Sequence of chain 1.A:
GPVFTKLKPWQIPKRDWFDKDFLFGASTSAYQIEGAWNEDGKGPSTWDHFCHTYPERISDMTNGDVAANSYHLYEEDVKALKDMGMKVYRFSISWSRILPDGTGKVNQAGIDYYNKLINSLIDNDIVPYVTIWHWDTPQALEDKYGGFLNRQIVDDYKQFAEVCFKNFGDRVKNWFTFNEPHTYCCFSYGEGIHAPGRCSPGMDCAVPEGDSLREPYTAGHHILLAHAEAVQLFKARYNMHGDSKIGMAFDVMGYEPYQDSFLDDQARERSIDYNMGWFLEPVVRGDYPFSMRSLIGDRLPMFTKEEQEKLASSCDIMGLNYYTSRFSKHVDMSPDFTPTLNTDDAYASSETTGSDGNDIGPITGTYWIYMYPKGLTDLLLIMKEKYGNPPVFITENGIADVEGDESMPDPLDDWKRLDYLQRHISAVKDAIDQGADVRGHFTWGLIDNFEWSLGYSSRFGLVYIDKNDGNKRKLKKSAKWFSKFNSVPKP

Binding-site contacts:
Ligand atom C2 contacts residue GLU452 of chain 1.A at 2.8 Å.
Ligand atom C2 contacts residue DNF1 of chain 1.C at 3.2 Å.
Ligand atom O5 contacts residue GLU452 of chain 1.A at 2.6 Å (salt-bridge).
Ligand atom C4 contacts residue GLU507 of chain 1.A at 3.5 Å.
Ligand atom C5 contacts residue TYR379 of chain 1.A at 3.2 Å (hydrophobic).
Ligand atom O6 contacts residue TRP424 of chain 1.A at 3.6 Å.
Ligand atom C1 contacts residue DNF1 of chain 1.C at 3.1 Å.
Ligand atom F2 contacts residue GLU452 of chain 1.A at 2.6 Å.
Ligand atom C4 contacts residue DNF1 of chain 1.C at 3.5 Å.
Ligand atom O6 contacts residue DNF1 of chain 1.C at 3.2 Å (h-bond).
Ligand atom O4 contacts residue GLU507 of chain 1.A at 2.5 Å (salt-bridge).
Ligand atom C5 contacts residue DNF1 of chain 1.C at 3.6 Å.
Ligand atom C2 contacts residue HIS190 of chain 1.A at 3.8 Å.
Ligand atom O3 contacts residue GLN88 of chain 1.A at 2.6 Å (h-bond).
Ligand atom C6 contacts residue TYR379 of chain 1.A at 3.5 Å (hydrophobic).
Ligand atom O5 contacts residue DNF1 of chain 1.C at 2.8 Å (h-bond).
Ligand atom C3 contacts residue TRP500 of chain 1.A at 3.6 Å (hydrophobic).
Ligand atom O5 contacts residue TYR379 of chain 1.A at 3.0 Å (h-bond).
Ligand atom C5 contacts residue TRP500 of chain 1.A at 3.6 Å (hydrophobic).
Ligand atom O4 contacts residue TRP508 of chain 1.A at 3.6 Å.
Ligand atom C1 contacts residue GLU236 of chain 1.A at 3.1 Å.
Ligand atom O4 contacts residue GLN88 of chain 1.A at 2.9 Å (h-bond).
Ligand atom C3 contacts residue GLN88 of chain 1.A at 3.6 Å.
Ligand atom F2 contacts residue HIS190 of chain 1.A at 3.0 Å.
Ligand atom O4 contacts residue TRP500 of chain 1.A at 3.3 Å (h-bond).
Ligand atom C6 contacts residue GLU507 of chain 1.A at 3.4 Å.
Ligand atom C4 contacts residue TRP500 of chain 1.A at 3.8 Å (hydrophobic).
Ligand atom C2 contacts residue GLU236 of chain 1.A at 3.5 Å.
Ligand atom C6 contacts residue PHE516 of chain 1.A at 3.6 Å (hydrophobic).
Ligand atom O6 contacts residue GLU507 of chain 1.A at 2.7 Å (salt-bridge).
Ligand atom C5 contacts residue GLU452 of chain 1.A at 3.2 Å.
Ligand atom F2 contacts residue ASN235 of chain 1.A at 2.8 Å.
Ligand atom C1 contacts residue GLU452 of chain 1.A at 1.8 Å.
Ligand atom C3 contacts residue GLU452 of chain 1.A at 3.4 Å.
Ligand atom O5 contacts residue GLU236 of chain 1.A at 3.8 Å.
Ligand atom O3 contacts residue HIS190 of chain 1.A at 3.0 Å.
Ligand atom C3 contacts residue TRP508 of chain 1.A at 3.8 Å (hydrophobic).
Ligand atom C4 contacts residue TRP508 of chain 1.A at 3.7 Å (hydrophobic).
Ligand atom O3 contacts residue TRP508 of chain 1.A at 2.9 Å (h-bond).
Ligand atom C1 contacts residue TYR379 of chain 1.A at 3.5 Å (hydrophobic).

This small molecule binds to this protein.
Small molecule (SMILES): OC[C@H]1O[C@H](O)[C@H](F)[C@@H](O)[C@@H]1O